Sequence of chain 1.B:
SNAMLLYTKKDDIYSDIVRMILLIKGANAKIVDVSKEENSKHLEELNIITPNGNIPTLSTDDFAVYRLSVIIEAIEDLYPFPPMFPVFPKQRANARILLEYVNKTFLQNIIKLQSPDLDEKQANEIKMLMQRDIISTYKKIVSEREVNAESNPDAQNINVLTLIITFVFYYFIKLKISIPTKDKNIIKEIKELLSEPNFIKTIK

A protein and the small-molecule ligand that binds it are described below.
Small molecule (SMILES): Nc1nc2c(ncn2[C@@H]2O[C@H](CO[P](=O)(O)OP(=O)(O)O)[C@@H](O[P](=O)(O)OP(=O)(O)O)[C@H]2O)c(=O)[nH]1

Binding-site contacts:
Ligand atom O2D contacts residue ARG67 of chain 1.B at 3.7 Å.
Ligand atom O1A contacts residue LYS104 of chain 1.B at 3.7 Å.
Ligand atom C6 contacts residue TYR14 of chain 1.B at 3.6 Å (hydrophobic).
Ligand atom N3 contacts residue TYR14 of chain 1.B at 3.9 Å.
Ligand atom N3 contacts residue GLN108 of chain 1.B at 3.3 Å (h-bond).
Ligand atom O6 contacts residue TYR14 of chain 1.B at 3.4 Å.
Ligand atom O2A contacts residue ASN101 of chain 1.A at 3.9 Å.
Ligand atom O3C contacts residue MG1 of chain 1.F at 2.9 Å.
Ligand atom PB contacts residue MG1 of chain 1.F at 3.8 Å.
Ligand atom PA contacts residue LYS66 of chain 1.A at 3.2 Å.
Ligand atom O1A contacts residue ASN103 of chain 1.B at 3.9 Å.
Ligand atom O4' contacts residue ASN103 of chain 1.B at 3.2 Å (h-bond).
Ligand atom C5' contacts residue LYS104 of chain 1.B at 3.5 Å.
Ligand atom O2' contacts residue ARG67 of chain 1.B at 3.9 Å.
Ligand atom C4 contacts residue TYR14 of chain 1.B at 3.8 Å (hydrophobic).
Ligand atom O6 contacts residue ILE55 of chain 1.B at 3.9 Å.
Ligand atom C5' contacts residue ASN103 of chain 1.B at 3.7 Å.
Ligand atom C2 contacts residue TYR14 of chain 1.B at 3.5 Å (hydrophobic).
Ligand atom C5 contacts residue TYR14 of chain 1.B at 3.7 Å (hydrophobic).
Ligand atom C4' contacts residue ASN103 of chain 1.B at 3.9 Å.
Ligand atom N1 contacts residue ILE55 of chain 1.B at 3.1 Å (h-bond).
Ligand atom C1' contacts residue GLN108 of chain 1.B at 4.0 Å.
Ligand atom O3B contacts residue LYS104 of chain 1.B at 3.9 Å.
Ligand atom O3A contacts residue ASN101 of chain 1.A at 3.7 Å.
Ligand atom PB contacts residue ASN101 of chain 1.A at 3.9 Å.
Ligand atom O3B contacts residue MG1 of chain 1.F at 3.0 Å.
Ligand atom O4' contacts residue GLN108 of chain 1.B at 3.8 Å.
Ligand atom N7 contacts residue ARG67 of chain 1.B at 3.8 Å.
Ligand atom O3D contacts residue ARG67 of chain 1.B at 3.2 Å (salt-bridge).
Ligand atom O1B contacts residue MG1 of chain 1.F at 3.4 Å.
Ligand atom N7 contacts residue LEU68 of chain 1.B at 3.3 Å (h-bond).
Ligand atom O3D contacts residue MG1 of chain 1.F at 3.0 Å.
Ligand atom O3A contacts residue LYS66 of chain 1.A at 2.8 Å (salt-bridge).
Ligand atom O2B contacts residue LYS104 of chain 1.B at 2.7 Å (salt-bridge).
Ligand atom PB contacts residue LYS104 of chain 1.B at 3.9 Å.
Ligand atom O2A contacts residue LYS66 of chain 1.A at 2.7 Å (salt-bridge).
Ligand atom O1B contacts residue ASN101 of chain 1.A at 2.9 Å (h-bond).
Ligand atom N1 contacts residue TYR14 of chain 1.B at 3.2 Å.
Ligand atom O6 contacts residue PRO56 of chain 1.B at 3.5 Å.
Ligand atom PD contacts residue MG1 of chain 1.F at 3.5 Å.

Sequence of chain 1.A:
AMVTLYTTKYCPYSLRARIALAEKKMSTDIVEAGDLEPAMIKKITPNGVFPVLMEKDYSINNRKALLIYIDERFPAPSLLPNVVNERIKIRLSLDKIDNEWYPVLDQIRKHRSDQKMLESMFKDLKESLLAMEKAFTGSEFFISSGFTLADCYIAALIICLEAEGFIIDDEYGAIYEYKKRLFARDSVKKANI